This protein binds this small molecule.
Small molecule (SMILES): CC(C)C[C@@H](C=O)NC(=O)[C@H](CC(N)=O)NC(=O)[C@H](CC(C)C)NC(=O)[C@@H](NC(=O)[C@@H](NC(=O)[C@@H]1CCCN1C(=O)[C@H](CCCN=C(N)N)NC(=O)[C@H](CCCCN)NC(=O)[C@@H]1CCCN1)[C@@H](C)O)[C@@H](C)O

Binding-site contacts:
Ligand atom N contacts residue SER171 of chain 1.B at 2.5 Å (h-bond).
Ligand atom CD1 contacts residue LEU133 of chain 1.B at 3.8 Å (hydrophobic).
Ligand atom CG contacts residue HIS296 of chain 1.B at 3.8 Å.
Ligand atom O contacts residue GLN127 of chain 1.B at 3.3 Å.
Ligand atom CA contacts residue SER171 of chain 1.B at 3.3 Å.
Ligand atom CZ contacts residue GLU339 of chain 1.B at 3.3 Å.
Ligand atom CD contacts residue TYR140 of chain 1.B at 3.6 Å (hydrophobic).
Ligand atom O contacts residue ARG137 of chain 1.B at 2.6 Å (salt-bridge).
Ligand atom CG contacts residue GLU136 of chain 1.B at 3.5 Å.
Ligand atom CA contacts residue SER171 of chain 1.B at 3.4 Å.
Ligand atom CG contacts residue TRP334 of chain 1.B at 3.5 Å (hydrophobic).
Ligand atom NH2 contacts residue ASP336 of chain 1.B at 3.3 Å.
Ligand atom NH2 contacts residue TRP334 of chain 1.B at 2.8 Å (h-bond).
Ligand atom CD contacts residue TYR140 of chain 1.B at 3.7 Å (hydrophobic).
Ligand atom C contacts residue SER171 of chain 1.B at 3.6 Å.
Ligand atom CG2 contacts residue ARG137 of chain 1.B at 3.3 Å.
Ligand atom C contacts residue TRP334 of chain 1.B at 3.5 Å (hydrophobic).
Ligand atom O contacts residue ASP172 of chain 1.B at 3.5 Å.
Ligand atom CG contacts residue TYR140 of chain 1.B at 3.7 Å (hydrophobic).
Ligand atom O contacts residue MET131 of chain 1.B at 3.3 Å (h-bond).
Ligand atom CB contacts residue LYS170 of chain 1.B at 3.8 Å.
Ligand atom CD contacts residue HIS296 of chain 1.B at 3.3 Å.
Ligand atom N contacts residue TRP334 of chain 1.B at 3.6 Å.
Ligand atom CZ contacts residue TRP334 of chain 1.B at 3.7 Å (hydrophobic).
Ligand atom O contacts residue SER171 of chain 1.B at 3.1 Å (h-bond).
Ligand atom C contacts residue ASP172 of chain 1.B at 3.8 Å.
Ligand atom NH2 contacts residue TYR143 of chain 1.B at 3.6 Å.
Ligand atom NH1 contacts residue TYR140 of chain 1.B at 3.7 Å.
Ligand atom CG contacts residue ARG137 of chain 1.B at 3.8 Å.
Ligand atom O contacts residue TRP334 of chain 1.B at 3.4 Å.
Ligand atom CG contacts residue VAL333 of chain 1.B at 3.6 Å (hydrophobic).
Ligand atom NH2 contacts residue GLU339 of chain 1.B at 2.7 Å (salt-bridge).
Ligand atom CB contacts residue SER171 of chain 1.B at 3.7 Å.
Ligand atom CD2 contacts residue VAL128 of chain 1.B at 3.6 Å (hydrophobic).
Ligand atom OD1 contacts residue MET131 of chain 1.B at 3.1 Å.
Ligand atom CA contacts residue TRP334 of chain 1.B at 3.5 Å (hydrophobic).
Ligand atom CD contacts residue VAL333 of chain 1.B at 3.7 Å (hydrophobic).
Ligand atom C contacts residue SER171 of chain 1.B at 3.3 Å.
Ligand atom CB contacts residue ARG137 of chain 1.B at 3.6 Å.
Ligand atom NH1 contacts residue GLU339 of chain 1.B at 2.6 Å (salt-bridge).

Sequence of chain 1.B:
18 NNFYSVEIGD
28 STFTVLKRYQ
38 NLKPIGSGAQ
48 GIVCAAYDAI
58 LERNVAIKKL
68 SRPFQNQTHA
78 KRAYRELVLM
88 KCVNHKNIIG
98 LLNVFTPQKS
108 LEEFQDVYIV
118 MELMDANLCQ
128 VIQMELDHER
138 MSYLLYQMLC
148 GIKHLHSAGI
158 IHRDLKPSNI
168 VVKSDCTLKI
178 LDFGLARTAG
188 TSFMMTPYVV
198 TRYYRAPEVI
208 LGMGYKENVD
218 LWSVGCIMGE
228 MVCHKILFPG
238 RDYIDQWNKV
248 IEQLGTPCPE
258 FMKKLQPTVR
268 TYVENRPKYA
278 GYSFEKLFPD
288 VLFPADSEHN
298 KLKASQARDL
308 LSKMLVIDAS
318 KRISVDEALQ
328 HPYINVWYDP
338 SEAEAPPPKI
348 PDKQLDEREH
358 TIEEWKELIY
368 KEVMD